A protein and the small-molecule ligand that binds it are described below.
Small molecule (SMILES): CSCC[C@H](NC(=O)[C@H](CC1=CN=C2C=CC=CC12)NC(=O)[C@H](CC(C)C)NC(=O)[C@H](C)NC(=O)[C@@H]1CCCN1C(=O)[C@H](CC(=O)O)NC(C)=O)C(=O)N[C@@H](CS)C(=O)N[C@H](C(=O)N[C@@H](Cc1ccccc1)C(=O)N[C@@H](C)C(=O)N[C@@H](C)C(=O)N[C@@H](CCCN=C(N)N)C(=O)N[C@@H](CCC(N)=O)C(=O)N[C@@H](CS)C(=O)N[C@@H](Cc1ccc(O)cc1)C(=O)N[C@@H](CCC(=O)O)C(=O)N[C@H](C=O)CO)C(C)C

Sequence of chain 1.B:
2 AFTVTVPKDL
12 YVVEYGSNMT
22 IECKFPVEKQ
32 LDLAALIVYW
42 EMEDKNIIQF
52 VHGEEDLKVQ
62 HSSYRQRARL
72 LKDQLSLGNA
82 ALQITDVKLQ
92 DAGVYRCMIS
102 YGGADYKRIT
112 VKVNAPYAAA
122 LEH

Binding-site contacts:
Ligand atom CG contacts residue GLN50 of chain 1.B at 3.3 Å.
Ligand atom CD contacts residue HIS62 of chain 1.B at 3.6 Å.
Ligand atom CD contacts residue VAL60 of chain 1.B at 3.6 Å (hydrophobic).
Ligand atom NE1 contacts residue ARG97 of chain 1.B at 3.8 Å.
Ligand atom O contacts residue TYR40 of chain 1.B at 2.9 Å (h-bond).
Ligand atom CD2 contacts residue ASN47 of chain 1.B at 3.6 Å.
Ligand atom CG contacts residue SER101 of chain 1.B at 3.3 Å.
Ligand atom NE contacts residue ASN47 of chain 1.B at 2.9 Å (h-bond).
Ligand atom O contacts residue VAL60 of chain 1.B at 3.7 Å.
Ligand atom CA contacts residue WHL1 of chain 1.O at 3.4 Å.
Ligand atom NH2 contacts residue GLU42 of chain 1.B at 3.2 Å (salt-bridge).
Ligand atom CZ contacts residue TRP41 of chain 1.B at 3.5 Å (hydrophobic).
Ligand atom CE3 contacts residue MET99 of chain 1.B at 3.6 Å (hydrophobic).
Ligand atom OE2 contacts residue HIS62 of chain 1.B at 3.0 Å (h-bond).
Ligand atom CA contacts residue ASN47 of chain 1.B at 3.6 Å.
Ligand atom O contacts residue ASN47 of chain 1.B at 2.9 Å (h-bond).
Ligand atom CZ contacts residue GLU42 of chain 1.B at 3.3 Å.
Ligand atom CB contacts residue WHL1 of chain 1.O at 3.6 Å.
Ligand atom CE2 contacts residue ILE49 of chain 1.B at 3.2 Å (hydrophobic).
Ligand atom OE1 contacts residue VAL60 of chain 1.B at 3.1 Å.
Ligand atom NH1 contacts residue ASN47 of chain 1.B at 3.1 Å (h-bond).
Ligand atom CE contacts residue TYR40 of chain 1.B at 3.1 Å (hydrophobic).
Ligand atom CE2 contacts residue MET99 of chain 1.B at 3.7 Å (hydrophobic).
Ligand atom CD1 contacts residue ASN47 of chain 1.B at 3.5 Å.
Ligand atom CB contacts residue WHL1 of chain 1.O at 2.6 Å.
Ligand atom CD contacts residue ASP45 of chain 1.B at 3.5 Å.
Ligand atom CB contacts residue VAL60 of chain 1.B at 3.8 Å (hydrophobic).
Ligand atom N contacts residue TYR40 of chain 1.B at 3.7 Å.
Ligand atom O contacts residue EDO1 of chain 1.P at 3.5 Å.
Ligand atom SG contacts residue WHL1 of chain 1.O at 1.8 Å.
Ligand atom CZ3 contacts residue MET99 of chain 1.B at 3.6 Å (hydrophobic).
Ligand atom CE3 contacts residue TYR40 of chain 1.B at 3.6 Å (hydrophobic).
Ligand atom C contacts residue ASN47 of chain 1.B at 3.6 Å.
Ligand atom NH1 contacts residue GLU42 of chain 1.B at 2.6 Å (salt-bridge).
Ligand atom CE1 contacts residue MET99 of chain 1.B at 3.7 Å (hydrophobic).
Ligand atom CZ contacts residue ASN47 of chain 1.B at 3.4 Å.
Ligand atom CZ2 contacts residue TYR107 of chain 1.B at 3.6 Å (hydrophobic).
Ligand atom CD2 contacts residue MET99 of chain 1.B at 3.8 Å (hydrophobic).
Ligand atom CB contacts residue TYR40 of chain 1.B at 3.2 Å (hydrophobic).
Ligand atom CG contacts residue ASN47 of chain 1.B at 3.5 Å.